Sequence of chain 1.A:
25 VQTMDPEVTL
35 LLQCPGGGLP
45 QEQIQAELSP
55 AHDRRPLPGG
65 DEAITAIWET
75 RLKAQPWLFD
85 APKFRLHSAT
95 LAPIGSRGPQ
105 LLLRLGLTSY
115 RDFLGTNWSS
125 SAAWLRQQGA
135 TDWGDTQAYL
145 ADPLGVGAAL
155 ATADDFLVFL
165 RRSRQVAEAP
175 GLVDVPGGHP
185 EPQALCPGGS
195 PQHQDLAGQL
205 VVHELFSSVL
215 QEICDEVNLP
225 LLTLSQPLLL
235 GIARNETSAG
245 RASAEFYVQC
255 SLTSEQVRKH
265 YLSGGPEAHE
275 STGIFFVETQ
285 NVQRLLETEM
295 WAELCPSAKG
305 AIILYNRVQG

Sequence of chain 1.B:
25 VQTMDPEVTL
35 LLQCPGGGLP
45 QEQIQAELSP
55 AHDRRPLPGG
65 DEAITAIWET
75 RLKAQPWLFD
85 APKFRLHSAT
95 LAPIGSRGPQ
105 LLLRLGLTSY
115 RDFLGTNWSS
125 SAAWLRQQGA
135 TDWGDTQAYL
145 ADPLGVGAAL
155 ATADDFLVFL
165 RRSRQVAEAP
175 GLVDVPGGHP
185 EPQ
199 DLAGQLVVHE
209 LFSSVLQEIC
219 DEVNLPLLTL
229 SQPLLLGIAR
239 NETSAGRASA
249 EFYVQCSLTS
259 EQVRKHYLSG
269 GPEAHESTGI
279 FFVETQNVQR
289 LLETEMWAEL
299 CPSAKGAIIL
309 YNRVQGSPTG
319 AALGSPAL

Binding-site contacts:
Ligand atom O5' contacts residue HIS183 of chain 1.A at 3.5 Å (h-bond).
Ligand atom O2 contacts residue LEU82 of chain 1.A at 3.3 Å.
Ligand atom O2 contacts residue PHE83 of chain 1.A at 2.9 Å (h-bond).
Ligand atom O3C contacts residue ALA171 of chain 1.A at 2.9 Å (h-bond).
Ligand atom O2' contacts residue GLU172 of chain 1.A at 3.4 Å (salt-bridge).
Ligand atom N3 contacts residue TYR114 of chain 1.A at 3.5 Å.
Ligand atom O4C contacts residue ARG101 of chain 1.B at 3.5 Å.
Ligand atom O3' contacts residue CYS299 of chain 1.A at 3.6 Å.
Ligand atom O4 contacts residue LYS87 of chain 1.A at 3.5 Å.
Ligand atom O2A contacts residue HIS183 of chain 1.A at 3.4 Å.
Ligand atom O2C contacts residue LEU82 of chain 1.A at 3.4 Å.
Ligand atom O2B contacts residue GLU172 of chain 1.A at 3.1 Å (salt-bridge).
Ligand atom O2C contacts residue ALA171 of chain 1.A at 3.4 Å (h-bond).
Ligand atom O5' contacts residue ARG245 of chain 1.A at 3.5 Å (salt-bridge).
Ligand atom O4' contacts residue ASP178 of chain 1.A at 2.9 Å (salt-bridge).
Ligand atom O3C contacts residue VAL170 of chain 1.A at 3.4 Å.
Ligand atom O2B contacts residue TYR114 of chain 1.A at 2.9 Å (h-bond).
Ligand atom O2B contacts residue HIS183 of chain 1.A at 3.5 Å (h-bond).
Ligand atom C5C contacts residue ARG101 of chain 1.B at 3.4 Å.
Ligand atom O3A contacts residue HIS183 of chain 1.A at 2.9 Å (h-bond).
Ligand atom C1' contacts residue ARG245 of chain 1.A at 3.5 Å.
Ligand atom N3 contacts residue PHE83 of chain 1.A at 2.6 Å (h-bond).
Ligand atom C6' contacts residue GLY182 of chain 1.A at 3.5 Å.
Ligand atom O4 contacts residue PHE83 of chain 1.A at 3.5 Å.
Ligand atom O6' contacts residue GLY149 of chain 1.A at 3.5 Å.
Ligand atom C4 contacts residue PHE83 of chain 1.A at 3.3 Å (hydrophobic).
Ligand atom C2 contacts residue PHE83 of chain 1.A at 3.2 Å (hydrophobic).
Ligand atom O1B contacts residue TYR114 of chain 1.A at 3.5 Å (h-bond).
Ligand atom O3B contacts residue ARG166 of chain 1.A at 3.4 Å (salt-bridge).
Ligand atom O3' contacts residue ASP178 of chain 1.A at 2.8 Å (salt-bridge).
Ligand atom C3' contacts residue ARG166 of chain 1.A at 3.6 Å.
Ligand atom O1A contacts residue ARG166 of chain 1.A at 3.3 Å (salt-bridge).
Ligand atom O1B contacts residue ARG166 of chain 1.A at 3.0 Å (salt-bridge).
Ligand atom C3' contacts residue ASP178 of chain 1.A at 3.3 Å.
Ligand atom O6' contacts residue ARG245 of chain 1.A at 3.1 Å (salt-bridge).
Ligand atom O3' contacts residue SER301 of chain 1.A at 2.8 Å (h-bond).
Ligand atom N1 contacts residue PHE83 of chain 1.A at 3.5 Å.
Ligand atom C4 contacts residue TYR114 of chain 1.A at 3.5 Å (hydrophobic).
Ligand atom O4 contacts residue TYR114 of chain 1.A at 3.4 Å.
Ligand atom O6' contacts residue GLY182 of chain 1.A at 3.5 Å (h-bond).

The protein below binds the small molecule below.
Small molecule (SMILES): O=c1ccn([C@@H]2O[C@H](CO[P](=O)(O)O[P](=O)(O)O[C@H]3O[C@H](CO)[C@@H](O)[C@H](O)[C@H]3O)[C@@H](O)[C@H]2O)c(=O)[nH]1